Sequence of chain 1.B:
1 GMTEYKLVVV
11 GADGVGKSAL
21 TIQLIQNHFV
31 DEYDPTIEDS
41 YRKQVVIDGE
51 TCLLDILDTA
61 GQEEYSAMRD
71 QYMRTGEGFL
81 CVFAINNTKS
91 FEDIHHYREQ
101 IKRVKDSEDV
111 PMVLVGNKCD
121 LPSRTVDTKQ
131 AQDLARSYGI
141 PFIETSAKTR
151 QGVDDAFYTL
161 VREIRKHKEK

Binding-site contacts:
Ligand atom C24 contacts residue GLU63 of chain 1.B at 3.3 Å.
Ligand atom F22 contacts residue TYR65 of chain 1.B at 3.6 Å.
Ligand atom C1 contacts residue GLN100 of chain 1.B at 3.5 Å.
Ligand atom C18 contacts residue HIS96 of chain 1.B at 3.4 Å.
Ligand atom F11 contacts residue TYR97 of chain 1.B at 3.5 Å.
Ligand atom C36 contacts residue ASP13 of chain 1.B at 3.4 Å.
Ligand atom N17 contacts residue TYR97 of chain 1.B at 3.4 Å (h-bond).
Ligand atom N19 contacts residue TYR97 of chain 1.B at 3.6 Å.
Ligand atom C18 contacts residue GLU63 of chain 1.B at 3.5 Å.
Ligand atom F10 contacts residue VAL10 of chain 1.B at 3.5 Å.
Ligand atom C28 contacts residue GLU63 of chain 1.B at 3.3 Å.
Ligand atom N43 contacts residue ASP70 of chain 1.B at 2.9 Å (salt-bridge).
Ligand atom O23 contacts residue HIS96 of chain 1.B at 3.1 Å (h-bond).
Ligand atom C20 contacts residue TYR97 of chain 1.B at 3.5 Å (hydrophobic).
Ligand atom N41 contacts residue ASP13 of chain 1.B at 2.8 Å (salt-bridge).
Ligand atom C1 contacts residue VAL104 of chain 1.B at 3.5 Å (hydrophobic).
Ligand atom F22 contacts residue HIS96 of chain 1.B at 3.1 Å.
Ligand atom C18 contacts residue TYR97 of chain 1.B at 3.4 Å (hydrophobic).
Ligand atom C25 contacts residue GLU63 of chain 1.B at 3.6 Å.
Ligand atom C38 contacts residue ASP13 of chain 1.B at 3.4 Å.
Ligand atom C40 contacts residue GLY61 of chain 1.B at 3.2 Å.
Ligand atom N29 contacts residue GLU63 of chain 1.B at 2.8 Å (salt-bridge).
Ligand atom C37 contacts residue GLY11 of chain 1.B at 3.3 Å.
Ligand atom F9 contacts residue MET73 of chain 1.B at 3.4 Å.
Ligand atom C37 contacts residue TYR97 of chain 1.B at 3.6 Å (hydrophobic).
Ligand atom N43 contacts residue GLU64 of chain 1.B at 3.1 Å (salt-bridge).
Ligand atom F9 contacts residue ILE101 of chain 1.B at 3.6 Å.
Ligand atom F11 contacts residue GLN100 of chain 1.B at 3.5 Å.
Ligand atom C30 contacts residue GLU63 of chain 1.B at 3.4 Å.
Ligand atom C39 contacts residue GLY61 of chain 1.B at 3.4 Å.
Ligand atom C35 contacts residue GLY61 of chain 1.B at 3.6 Å.
Ligand atom F10 contacts residue TYR97 of chain 1.B at 3.6 Å.
Ligand atom CL42 contacts residue ARG69 of chain 1.B at 3.3 Å.
Ligand atom C3 contacts residue ASP70 of chain 1.B at 3.6 Å.
Ligand atom N41 contacts residue GLY61 of chain 1.B at 2.9 Å (h-bond).
Ligand atom C37 contacts residue ASP13 of chain 1.B at 3.4 Å.
Ligand atom C39 contacts residue ASP13 of chain 1.B at 3.5 Å.
Ligand atom O23 contacts residue GLU63 of chain 1.B at 3.2 Å (salt-bridge).
Ligand atom N19 contacts residue HIS96 of chain 1.B at 2.7 Å (h-bond).
Ligand atom C31 contacts residue HIS96 of chain 1.B at 3.6 Å.

This small molecule binds to this protein.
Small molecule (SMILES): Cc1cc(N)nc(-c2c(Cl)cc3c(N4C[C@H]5CC[C@@H](C4)N5)nc(OC[C@@]45CCCN4C[C@H](F)C5)nc3c2F)c1C(F)(F)F